Sequence of chain 1.A:
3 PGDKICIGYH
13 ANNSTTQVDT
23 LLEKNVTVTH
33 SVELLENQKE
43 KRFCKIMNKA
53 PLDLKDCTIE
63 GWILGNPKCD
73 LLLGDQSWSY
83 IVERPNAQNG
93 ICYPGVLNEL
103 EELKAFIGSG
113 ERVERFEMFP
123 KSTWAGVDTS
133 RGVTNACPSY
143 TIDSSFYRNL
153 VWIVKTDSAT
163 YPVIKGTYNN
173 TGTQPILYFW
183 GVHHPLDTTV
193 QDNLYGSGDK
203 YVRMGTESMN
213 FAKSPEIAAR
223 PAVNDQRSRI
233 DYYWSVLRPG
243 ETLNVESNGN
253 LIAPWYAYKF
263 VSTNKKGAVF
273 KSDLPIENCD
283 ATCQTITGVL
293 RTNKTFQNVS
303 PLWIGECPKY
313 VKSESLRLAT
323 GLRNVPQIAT

Binding-site contacts:
Ligand atom N2 contacts residue GLN19 of chain 1.A at 4.5 Å.
Ligand atom C7 contacts residue ASP21 of chain 1.A at 3.9 Å.
Ligand atom C6 contacts residue ASN27 of chain 1.A at 4.2 Å.
Ligand atom C7 contacts residue GLN19 of chain 1.A at 3.8 Å.
Ligand atom C3 contacts residue ASN27 of chain 1.A at 3.9 Å.
Ligand atom C2 contacts residue ASN27 of chain 1.A at 2.6 Å.
Ligand atom N2 contacts residue ASP21 of chain 1.A at 3.7 Å.
Ligand atom C8 contacts residue ASN27 of chain 1.A at 4.1 Å.
Ligand atom C8 contacts residue VAL20 of chain 1.A at 4.3 Å (hydrophobic).
Ligand atom C7 contacts residue ASN27 of chain 1.A at 3.2 Å.
Ligand atom C8 contacts residue GLN19 of chain 1.A at 4.2 Å.
Ligand atom C1 contacts residue ASN27 of chain 1.A at 1.4 Å.
Ligand atom O5 contacts residue GLN19 of chain 1.A at 3.9 Å.
Ligand atom O7 contacts residue ASN27 of chain 1.A at 3.2 Å (h-bond).
Ligand atom C5 contacts residue ASN27 of chain 1.A at 3.5 Å.
Ligand atom O5 contacts residue ASN27 of chain 1.A at 2.2 Å (h-bond).
Ligand atom C1 contacts residue GLN19 of chain 1.A at 3.2 Å.
Ligand atom N2 contacts residue ASN27 of chain 1.A at 3.1 Å (h-bond).
Ligand atom C4 contacts residue ASN27 of chain 1.A at 4.2 Å.
Ligand atom O7 contacts residue GLN19 of chain 1.A at 3.2 Å (h-bond).
Ligand atom C8 contacts residue ASP21 of chain 1.A at 3.3 Å.
Ligand atom O6 contacts residue ASN27 of chain 1.A at 3.1 Å (h-bond).
Ligand atom C2 contacts residue GLN19 of chain 1.A at 4.5 Å.

A small-molecule ligand and the protein it binds are described below.
Small molecule (SMILES): CC(=O)N[C@@H]1[C@@H](O)[C@H](O)[C@@H](CO)O[C@H]1O